Binding-site contacts:
Ligand atom C1 contacts residue SER357 of chain 1.D at 3.6 Å.
Ligand atom C7 contacts residue ASN355 of chain 1.D at 3.1 Å.
Ligand atom C2 contacts residue ASN355 of chain 1.D at 2.5 Å.
Ligand atom N2 contacts residue ASN355 of chain 1.D at 3.0 Å (h-bond).
Ligand atom C5 contacts residue SER357 of chain 1.D at 3.7 Å.
Ligand atom O5 contacts residue SER357 of chain 1.D at 3.1 Å (h-bond).
Ligand atom O7 contacts residue ASN355 of chain 1.D at 2.9 Å (h-bond).
Ligand atom C8 contacts residue THR342 of chain 1.D at 3.9 Å.
Ligand atom C3 contacts residue ASN355 of chain 1.D at 3.9 Å.
Ligand atom C1 contacts residue ASN355 of chain 1.D at 1.4 Å.
Ligand atom C5 contacts residue ASN355 of chain 1.D at 3.6 Å.
Ligand atom C4 contacts residue ASN355 of chain 1.D at 4.3 Å.
Ligand atom C6 contacts residue SER357 of chain 1.D at 3.9 Å.
Ligand atom O5 contacts residue ASN355 of chain 1.D at 2.3 Å (h-bond).
Ligand atom C8 contacts residue ASN355 of chain 1.D at 3.9 Å.

Sequence of chain 1.D:
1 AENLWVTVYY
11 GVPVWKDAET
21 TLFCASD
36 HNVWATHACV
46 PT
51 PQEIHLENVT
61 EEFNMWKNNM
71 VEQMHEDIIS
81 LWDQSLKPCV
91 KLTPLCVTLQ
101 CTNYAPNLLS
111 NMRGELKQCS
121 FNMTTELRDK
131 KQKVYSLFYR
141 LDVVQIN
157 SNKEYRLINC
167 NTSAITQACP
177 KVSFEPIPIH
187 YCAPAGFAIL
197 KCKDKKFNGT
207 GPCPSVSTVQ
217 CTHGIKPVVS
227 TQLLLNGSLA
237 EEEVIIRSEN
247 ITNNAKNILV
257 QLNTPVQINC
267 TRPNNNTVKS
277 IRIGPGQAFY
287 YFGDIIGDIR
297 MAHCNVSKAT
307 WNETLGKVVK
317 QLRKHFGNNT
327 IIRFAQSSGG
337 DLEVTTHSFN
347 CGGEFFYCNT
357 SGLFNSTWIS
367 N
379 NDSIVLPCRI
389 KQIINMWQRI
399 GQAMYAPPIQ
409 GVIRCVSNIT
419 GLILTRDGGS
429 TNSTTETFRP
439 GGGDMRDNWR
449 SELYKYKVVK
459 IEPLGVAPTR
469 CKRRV

A protein and the small-molecule ligand that binds it are described below.
Small molecule (SMILES): CC(=O)N[C@H]1[C@H](O[C@H]2[C@H](O)[C@@H](NC(C)=O)CO[C@@H]2CO)O[C@H](CO)[C@@H](O)[C@@H]1O